Sequence of chain 1.E:
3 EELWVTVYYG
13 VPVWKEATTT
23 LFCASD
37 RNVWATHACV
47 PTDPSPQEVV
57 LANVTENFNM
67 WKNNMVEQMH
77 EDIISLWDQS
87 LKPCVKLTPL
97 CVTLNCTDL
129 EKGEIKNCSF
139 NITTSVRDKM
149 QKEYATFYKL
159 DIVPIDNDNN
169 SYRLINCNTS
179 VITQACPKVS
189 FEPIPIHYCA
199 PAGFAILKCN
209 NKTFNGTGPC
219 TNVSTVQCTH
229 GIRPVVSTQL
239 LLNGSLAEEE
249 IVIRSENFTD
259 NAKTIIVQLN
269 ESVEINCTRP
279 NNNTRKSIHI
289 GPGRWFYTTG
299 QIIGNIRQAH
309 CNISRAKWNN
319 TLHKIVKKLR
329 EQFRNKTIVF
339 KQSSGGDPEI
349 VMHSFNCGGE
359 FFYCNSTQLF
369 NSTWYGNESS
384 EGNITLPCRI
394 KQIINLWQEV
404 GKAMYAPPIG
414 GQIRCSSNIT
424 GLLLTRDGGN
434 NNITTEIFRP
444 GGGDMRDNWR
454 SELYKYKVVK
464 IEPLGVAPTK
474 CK

The protein below binds the small molecule below.
Small molecule (SMILES): CC(=O)N[C@@H]1[C@@H](O)[C@H](O)[C@@H](CO)O[C@H]1O

Binding-site contacts:
Ligand atom C8 contacts residue GLN415 of chain 1.E at 3.7 Å.
Ligand atom O5 contacts residue ILE301 of chain 1.E at 3.7 Å.
Ligand atom C7 contacts residue ASN280 of chain 1.E at 3.5 Å.
Ligand atom C4 contacts residue ASN280 of chain 1.E at 4.4 Å.
Ligand atom O5 contacts residue ASN280 of chain 1.E at 2.5 Å (h-bond).
Ligand atom C2 contacts residue ASN280 of chain 1.E at 2.5 Å.
Ligand atom C1 contacts residue ASN280 of chain 1.E at 1.5 Å.
Ligand atom O7 contacts residue ASN280 of chain 1.E at 3.7 Å.
Ligand atom O7 contacts residue GLN415 of chain 1.E at 3.8 Å.
Ligand atom C5 contacts residue ASN280 of chain 1.E at 3.8 Å.
Ligand atom C7 contacts residue GLN415 of chain 1.E at 4.2 Å.
Ligand atom C1 contacts residue ILE301 of chain 1.E at 3.8 Å (hydrophobic).
Ligand atom C5 contacts residue ILE301 of chain 1.E at 4.5 Å (hydrophobic).
Ligand atom C3 contacts residue ASN280 of chain 1.E at 3.9 Å.
Ligand atom C8 contacts residue GLY414 of chain 1.E at 4.1 Å.
Ligand atom C8 contacts residue ASN280 of chain 1.E at 4.0 Å.
Ligand atom N2 contacts residue ASN280 of chain 1.E at 3.0 Å (h-bond).